Binding-site contacts:
Ligand atom O5 contacts residue ASN12 of chain 19.H at 2.7 Å (h-bond).
Ligand atom C2 contacts residue ASN12 of chain 19.H at 3.2 Å.
Ligand atom C5 contacts residue ASN12 of chain 19.H at 4.1 Å.
Ligand atom C1 contacts residue ASN12 of chain 19.H at 2.2 Å.
Ligand atom C7 contacts residue ASN12 of chain 19.H at 3.9 Å.
Ligand atom N2 contacts residue ASN12 of chain 19.H at 3.8 Å.
Ligand atom O7 contacts residue ASN12 of chain 19.H at 3.7 Å.

A small-molecule ligand and the protein it binds are described below.
Small molecule (SMILES): CC(=O)N[C@H]1[C@H](O[C@H]2[C@H](O)[C@@H](NC(C)=O)CO[C@@H]2CO)O[C@H](CO)[C@@H](O)[C@@H]1O

Sequence of chain 19.H:
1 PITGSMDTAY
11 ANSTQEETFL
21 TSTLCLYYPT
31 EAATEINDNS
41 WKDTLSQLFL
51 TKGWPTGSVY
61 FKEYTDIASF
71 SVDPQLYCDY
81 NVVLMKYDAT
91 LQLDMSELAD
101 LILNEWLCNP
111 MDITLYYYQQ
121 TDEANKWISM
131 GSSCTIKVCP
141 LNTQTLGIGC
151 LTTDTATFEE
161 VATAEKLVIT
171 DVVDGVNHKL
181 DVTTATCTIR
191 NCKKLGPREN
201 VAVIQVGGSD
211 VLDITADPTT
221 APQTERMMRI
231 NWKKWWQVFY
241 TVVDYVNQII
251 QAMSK